A protein and the small-molecule ligand that binds it are described below.
Small molecule (SMILES): Nc1nc2c(ncn2[C@@H]2O[C@H](CO[P](=O)(O)O[P](=O)(O)OP(O)(O)=S)[C@@H](O)[C@H]2O)c(=O)[nH]1

Sequence of chain 1.B:
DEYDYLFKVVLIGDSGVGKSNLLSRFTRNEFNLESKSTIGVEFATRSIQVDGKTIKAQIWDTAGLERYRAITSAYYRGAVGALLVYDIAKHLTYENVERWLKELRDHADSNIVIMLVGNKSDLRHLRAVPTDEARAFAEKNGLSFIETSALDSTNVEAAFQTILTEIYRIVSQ

Binding-site contacts:
Ligand atom O6 contacts residue ALA158 of chain 1.B at 3.1 Å (h-bond).
Ligand atom O2G contacts residue GLY72 of chain 1.B at 2.8 Å (h-bond).
Ligand atom O3B contacts residue GLY24 of chain 1.B at 3.0 Å (h-bond).
Ligand atom O2' contacts residue LEU41 of chain 1.B at 3.0 Å.
Ligand atom O3A contacts residue LYS27 of chain 1.B at 3.3 Å (salt-bridge).
Ligand atom O2G contacts residue SER23 of chain 1.B at 3.6 Å.
Ligand atom N1 contacts residue ASP130 of chain 1.B at 2.8 Å (salt-bridge).
Ligand atom C6 contacts residue LYS128 of chain 1.B at 3.4 Å.
Ligand atom C8 contacts residue GLY26 of chain 1.B at 3.5 Å.
Ligand atom O3G contacts residue MG1 of chain 1.I at 1.8 Å.
Ligand atom C5 contacts residue LYS128 of chain 1.B at 3.6 Å.
Ligand atom PG contacts residue MG1 of chain 1.I at 3.4 Å.
Ligand atom C2' contacts residue ASN40 of chain 1.B at 3.3 Å.
Ligand atom N2 contacts residue ASP130 of chain 1.B at 3.0 Å (salt-bridge).
Ligand atom O1B contacts residue GLY26 of chain 1.B at 3.0 Å (h-bond).
Ligand atom O1B contacts residue VAL25 of chain 1.B at 3.4 Å (h-bond).
Ligand atom O2B contacts residue MG1 of chain 1.I at 2.3 Å.
Ligand atom O3A contacts residue GLY26 of chain 1.B at 2.8 Å (h-bond).
Ligand atom O3' contacts residue GLY37 of chain 1.A at 3.4 Å.
Ligand atom O2' contacts residue ASN40 of chain 1.B at 2.4 Å (h-bond).
Ligand atom O6 contacts residue ASN127 of chain 1.B at 3.3 Å (h-bond).
Ligand atom N2 contacts residue LEU131 of chain 1.B at 3.5 Å.
Ligand atom O2B contacts residue SER28 of chain 1.B at 2.7 Å (h-bond).
Ligand atom O3G contacts residue SER28 of chain 1.B at 3.3 Å (h-bond).
Ligand atom O3' contacts residue LEU41 of chain 1.B at 2.4 Å (h-bond).
Ligand atom N7 contacts residue ASN127 of chain 1.B at 3.1 Å (h-bond).
Ligand atom O2G contacts residue ALA71 of chain 1.B at 3.6 Å.
Ligand atom O1A contacts residue ASN29 of chain 1.B at 2.5 Å (h-bond).
Ligand atom O6 contacts residue SER157 of chain 1.B at 3.6 Å.
Ligand atom PB contacts residue LYS27 of chain 1.B at 3.4 Å.
Ligand atom C5' contacts residue GLY24 of chain 1.B at 3.4 Å.
Ligand atom C3' contacts residue LEU41 of chain 1.B at 3.4 Å (hydrophobic).
Ligand atom O4' contacts residue GLY24 of chain 1.B at 3.6 Å (h-bond).
Ligand atom O2G contacts residue LYS27 of chain 1.B at 3.1 Å (salt-bridge).
Ligand atom O6 contacts residue LYS128 of chain 1.B at 3.3 Å.
Ligand atom N2 contacts residue LEU159 of chain 1.B at 3.6 Å.
Ligand atom O1A contacts residue SER28 of chain 1.B at 3.6 Å.
Ligand atom O3G contacts residue THR46 of chain 1.B at 2.3 Å (h-bond).
Ligand atom O6 contacts residue LEU159 of chain 1.B at 3.5 Å (h-bond).
Ligand atom O1B contacts residue LYS27 of chain 1.B at 3.0 Å (salt-bridge).

Sequence of chain 1.A:
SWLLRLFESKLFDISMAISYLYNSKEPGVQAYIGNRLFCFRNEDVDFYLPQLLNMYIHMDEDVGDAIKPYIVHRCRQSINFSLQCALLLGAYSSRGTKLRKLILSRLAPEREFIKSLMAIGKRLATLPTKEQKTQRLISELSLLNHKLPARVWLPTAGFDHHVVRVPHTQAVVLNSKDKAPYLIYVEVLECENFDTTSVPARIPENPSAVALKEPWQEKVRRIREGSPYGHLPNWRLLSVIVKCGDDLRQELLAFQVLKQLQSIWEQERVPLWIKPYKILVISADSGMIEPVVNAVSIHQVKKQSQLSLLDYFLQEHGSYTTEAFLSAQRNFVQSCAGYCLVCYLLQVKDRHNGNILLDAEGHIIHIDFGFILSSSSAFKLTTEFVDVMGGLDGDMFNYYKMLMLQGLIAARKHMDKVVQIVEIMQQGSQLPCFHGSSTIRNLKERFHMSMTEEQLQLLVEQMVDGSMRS